Binding-site contacts:
Ligand atom C21 contacts residue 7IT1 of chain 1.CA at 0.3 Å.
Ligand atom C22 contacts residue 7IT1 of chain 1.CA at 0.3 Å.
Ligand atom N01 contacts residue 7IT1 of chain 1.CA at 0.4 Å (h-bond).
Ligand atom C00 contacts residue 7IT1 of chain 1.CA at 0.6 Å.
Ligand atom C09 contacts residue 7IT1 of chain 1.CA at 0.4 Å.
Ligand atom C32 contacts residue 7IT1 of chain 1.CA at 0.3 Å.
Ligand atom N contacts residue 7IT1 of chain 1.CA at 1.0 Å (h-bond).
Ligand atom C08 contacts residue 7IT1 of chain 1.CA at 0.3 Å.
Ligand atom C10 contacts residue 7IT1 of chain 1.CA at 0.4 Å.
Ligand atom C31 contacts residue 7IT1 of chain 1.CA at 0.4 Å.
Ligand atom N28 contacts residue 7IT1 of chain 1.CA at 0.3 Å (h-bond).
Ligand atom C13 contacts residue 7IT1 of chain 1.CA at 0.1 Å.
Ligand atom C15 contacts residue 7IT1 of chain 1.CA at 0.1 Å.
Ligand atom C05 contacts residue 7IT1 of chain 1.CA at 0.2 Å.
Ligand atom C11 contacts residue 7IT1 of chain 1.CA at 0.3 Å.
Ligand atom O16 contacts residue 7IT1 of chain 1.CA at 0.2 Å (h-bond).
Ligand atom C34 contacts residue 7IT1 of chain 1.CA at 0.6 Å.
Ligand atom C20 contacts residue 7IT1 of chain 1.CA at 0.2 Å.
Ligand atom C27 contacts residue 7IT1 of chain 1.CA at 0.1 Å.
Ligand atom C07 contacts residue 7IT1 of chain 1.CA at 0.2 Å.
Ligand atom C contacts residue 7IT1 of chain 1.CA at 1.9 Å.
Ligand atom C33 contacts residue 7IT1 of chain 1.CA at 0.5 Å.
Ligand atom C26 contacts residue 7IT1 of chain 1.CA at 0.1 Å.
Ligand atom O18 contacts residue 7IT1 of chain 1.CA at 0.2 Å (h-bond).
Ligand atom O32 contacts residue 7IT1 of chain 1.CA at 0.6 Å (h-bond).
Ligand atom N19 contacts residue ASN289 of chain 1.C at 2.7 Å (h-bond).
Ligand atom N19 contacts residue 7IT1 of chain 1.CA at 0.2 Å (h-bond).
Ligand atom N03 contacts residue 7IT1 of chain 1.CA at 0.4 Å (h-bond).
Ligand atom CL25 contacts residue 7IT1 of chain 1.CA at 0.3 Å.
Ligand atom C06 contacts residue 7IT1 of chain 1.CA at 0.1 Å.
Ligand atom F23 contacts residue 7IT1 of chain 1.CA at 0.5 Å.
Ligand atom O31 contacts residue ASP338 of chain 1.C at 2.5 Å (salt-bridge).
Ligand atom C17 contacts residue 7IT1 of chain 1.CA at 0.2 Å.
Ligand atom C24 contacts residue 7IT1 of chain 1.CA at 0.2 Å.
Ligand atom C12 contacts residue 7IT1 of chain 1.CA at 0.2 Å.
Ligand atom C04 contacts residue 7IT1 of chain 1.CA at 0.4 Å.
Ligand atom C27 contacts residue ASN289 of chain 1.C at 2.8 Å.
Ligand atom O31 contacts residue 7IT1 of chain 1.CA at 0.9 Å (h-bond).
Ligand atom C02 contacts residue 7IT1 of chain 1.CA at 0.3 Å.
Ligand atom N14 contacts residue 7IT1 of chain 1.CA at 0.1 Å (h-bond).

The small molecule below binds the protein below.
Small molecule (SMILES): [H]/N=C(/N)NC[C@H]1[C@H](CC[C@@H](O)CO)c2cc(CNC)ccc2[C@@H]1NC(=O)C(=O)Nc1ccc(Cl)c(F)c1

Sequence of chain 1.C:
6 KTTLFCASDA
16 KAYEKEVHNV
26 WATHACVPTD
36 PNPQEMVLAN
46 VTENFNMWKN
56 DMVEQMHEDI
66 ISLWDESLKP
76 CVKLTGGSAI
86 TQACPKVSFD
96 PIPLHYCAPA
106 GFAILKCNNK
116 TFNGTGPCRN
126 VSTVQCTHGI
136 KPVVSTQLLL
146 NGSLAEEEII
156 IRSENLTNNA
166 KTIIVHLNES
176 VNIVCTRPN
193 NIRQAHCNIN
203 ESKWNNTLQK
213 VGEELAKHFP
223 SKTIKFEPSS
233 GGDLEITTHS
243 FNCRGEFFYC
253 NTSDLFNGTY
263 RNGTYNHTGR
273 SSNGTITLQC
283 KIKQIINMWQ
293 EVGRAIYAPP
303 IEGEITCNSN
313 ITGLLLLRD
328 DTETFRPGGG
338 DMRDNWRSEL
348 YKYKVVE